This protein binds this small molecule.
Small molecule (SMILES): CC(=O)N[C@@H]1[C@@H](O)[C@H](O)[C@@H](CO)O[C@H]1O

Sequence of chain 1.C:
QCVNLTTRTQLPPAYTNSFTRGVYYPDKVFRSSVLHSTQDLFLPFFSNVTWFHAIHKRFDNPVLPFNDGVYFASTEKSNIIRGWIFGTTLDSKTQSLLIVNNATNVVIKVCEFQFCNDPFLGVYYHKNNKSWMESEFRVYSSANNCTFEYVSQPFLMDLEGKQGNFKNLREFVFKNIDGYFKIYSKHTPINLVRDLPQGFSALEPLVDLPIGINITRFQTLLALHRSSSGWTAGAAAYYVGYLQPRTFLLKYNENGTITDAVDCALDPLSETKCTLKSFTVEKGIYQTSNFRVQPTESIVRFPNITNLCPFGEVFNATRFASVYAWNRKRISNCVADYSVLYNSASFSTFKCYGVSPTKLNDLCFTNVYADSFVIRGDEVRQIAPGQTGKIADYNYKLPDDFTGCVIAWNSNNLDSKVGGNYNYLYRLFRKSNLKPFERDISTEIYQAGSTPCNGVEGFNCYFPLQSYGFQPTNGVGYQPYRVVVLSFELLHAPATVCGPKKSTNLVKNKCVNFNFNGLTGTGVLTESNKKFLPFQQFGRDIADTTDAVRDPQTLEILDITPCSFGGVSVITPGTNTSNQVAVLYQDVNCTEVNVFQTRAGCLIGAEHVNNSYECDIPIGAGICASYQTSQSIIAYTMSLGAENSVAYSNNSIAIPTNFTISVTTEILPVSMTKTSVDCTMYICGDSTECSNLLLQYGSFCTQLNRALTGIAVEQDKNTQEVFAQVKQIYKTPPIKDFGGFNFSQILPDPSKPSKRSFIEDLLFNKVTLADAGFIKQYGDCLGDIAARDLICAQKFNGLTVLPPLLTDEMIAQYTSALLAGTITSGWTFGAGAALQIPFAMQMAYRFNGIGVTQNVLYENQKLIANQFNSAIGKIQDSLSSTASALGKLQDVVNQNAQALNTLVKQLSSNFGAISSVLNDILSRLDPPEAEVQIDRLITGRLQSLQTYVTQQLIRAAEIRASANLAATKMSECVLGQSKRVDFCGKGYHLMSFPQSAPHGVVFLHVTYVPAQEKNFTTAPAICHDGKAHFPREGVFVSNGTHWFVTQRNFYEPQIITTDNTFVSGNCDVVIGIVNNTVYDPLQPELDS

Binding-site contacts:
Ligand atom O4 contacts residue MET153 of chain 1.C at 4.4 Å.
Ligand atom O7 contacts residue ASN149 of chain 1.C at 3.0 Å (h-bond).
Ligand atom C5 contacts residue ASN149 of chain 1.C at 3.6 Å.
Ligand atom C2 contacts residue ASN149 of chain 1.C at 2.4 Å.
Ligand atom C5 contacts residue MET153 of chain 1.C at 4.4 Å (hydrophobic).
Ligand atom O6 contacts residue TYR144 of chain 1.C at 3.5 Å (h-bond).
Ligand atom C7 contacts residue ASN149 of chain 1.C at 3.1 Å.
Ligand atom C3 contacts residue ASN149 of chain 1.C at 3.7 Å.
Ligand atom C8 contacts residue ASN149 of chain 1.C at 4.2 Å.
Ligand atom C6 contacts residue MET153 of chain 1.C at 3.1 Å (hydrophobic).
Ligand atom O6 contacts residue MET153 of chain 1.C at 2.4 Å.
Ligand atom C1 contacts residue ASN149 of chain 1.C at 1.4 Å.
Ligand atom C4 contacts residue ASN149 of chain 1.C at 4.2 Å.
Ligand atom N2 contacts residue ASN149 of chain 1.C at 2.8 Å (h-bond).
Ligand atom O5 contacts residue ASN149 of chain 1.C at 2.4 Å (h-bond).